Binding-site contacts:
Ligand atom CB contacts residue PHE233 of chain 1.B at 4.3 Å (hydrophobic).
Ligand atom C contacts residue ALA211 of chain 1.B at 4.1 Å (hydrophobic).
Ligand atom CA contacts residue PHE233 of chain 1.B at 4.2 Å (hydrophobic).
Ligand atom O3 contacts residue GLY234 of chain 1.B at 3.9 Å.
Ligand atom O3 contacts residue PHE233 of chain 1.B at 3.5 Å.
Ligand atom O contacts residue THR18 of chain 1.B at 4.1 Å.
Ligand atom C contacts residue THR212 of chain 1.B at 3.4 Å.
Ligand atom CB contacts residue LEU230 of chain 1.B at 3.3 Å (hydrophobic).
Ligand atom CA contacts residue THR212 of chain 1.B at 4.5 Å.
Ligand atom OXT contacts residue ALA211 of chain 1.B at 3.3 Å (h-bond).
Ligand atom O contacts residue THR212 of chain 1.B at 2.8 Å (h-bond).
Ligand atom CB contacts residue GLY234 of chain 1.B at 4.2 Å.
Ligand atom OXT contacts residue THR212 of chain 1.B at 3.7 Å.

Sequence of chain 1.B:
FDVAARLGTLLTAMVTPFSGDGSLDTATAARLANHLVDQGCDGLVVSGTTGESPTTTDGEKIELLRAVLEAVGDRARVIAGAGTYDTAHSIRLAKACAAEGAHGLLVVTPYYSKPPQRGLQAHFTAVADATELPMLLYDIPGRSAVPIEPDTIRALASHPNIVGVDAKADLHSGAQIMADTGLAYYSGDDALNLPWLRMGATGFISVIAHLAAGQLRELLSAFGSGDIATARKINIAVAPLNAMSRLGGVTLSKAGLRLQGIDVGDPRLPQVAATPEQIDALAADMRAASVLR

This protein binds this small molecule.
Small molecule (SMILES): CC(=O)C(=O)O